Sequence of chain 6.B:
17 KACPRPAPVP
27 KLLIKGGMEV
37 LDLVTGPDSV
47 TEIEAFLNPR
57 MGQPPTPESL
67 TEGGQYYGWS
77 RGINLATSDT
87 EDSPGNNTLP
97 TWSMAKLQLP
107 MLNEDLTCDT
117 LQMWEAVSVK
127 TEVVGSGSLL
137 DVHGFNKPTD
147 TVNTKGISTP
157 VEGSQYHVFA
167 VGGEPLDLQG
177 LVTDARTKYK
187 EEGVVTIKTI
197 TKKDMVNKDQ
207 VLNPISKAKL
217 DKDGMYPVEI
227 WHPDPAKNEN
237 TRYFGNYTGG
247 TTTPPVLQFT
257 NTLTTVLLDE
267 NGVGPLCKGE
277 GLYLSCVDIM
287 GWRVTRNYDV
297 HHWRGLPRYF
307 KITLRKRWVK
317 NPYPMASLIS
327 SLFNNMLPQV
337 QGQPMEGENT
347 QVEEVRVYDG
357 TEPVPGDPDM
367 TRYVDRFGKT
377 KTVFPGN

This protein binds this small molecule.
Small molecule (SMILES): CC(=O)N[C@H]1[C@H]([C@H](O)[C@H](O)CO)O[C@@](O[C@H]2[C@@H](O)[C@@H](CO)O[C@@H](O[C@H]3[C@H](O)[C@@H](O)[C@H](O)O[C@@H]3CO)[C@@H]2O)(C(=O)O)C[C@@H]1O

Sequence of chain 6.A:
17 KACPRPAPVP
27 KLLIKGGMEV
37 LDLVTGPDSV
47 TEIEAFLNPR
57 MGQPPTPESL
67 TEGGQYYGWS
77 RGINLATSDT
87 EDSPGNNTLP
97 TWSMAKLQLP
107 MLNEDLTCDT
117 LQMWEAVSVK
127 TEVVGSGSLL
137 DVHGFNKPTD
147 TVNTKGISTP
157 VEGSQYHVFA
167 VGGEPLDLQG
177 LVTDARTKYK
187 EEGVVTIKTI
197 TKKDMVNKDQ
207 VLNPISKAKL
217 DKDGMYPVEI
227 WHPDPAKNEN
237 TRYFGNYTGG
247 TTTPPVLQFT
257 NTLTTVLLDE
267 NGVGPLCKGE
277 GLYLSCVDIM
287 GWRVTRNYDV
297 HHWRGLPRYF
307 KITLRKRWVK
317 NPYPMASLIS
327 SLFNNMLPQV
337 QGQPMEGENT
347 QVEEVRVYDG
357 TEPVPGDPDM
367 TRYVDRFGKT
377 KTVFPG

Binding-site contacts:
Ligand atom O4 contacts residue TYR72 of chain 6.A at 4.2 Å.
Ligand atom O8 contacts residue TYR72 of chain 6.A at 3.9 Å.
Ligand atom O4 contacts residue THR291 of chain 6.A at 3.5 Å.
Ligand atom O4 contacts residue ASN80 of chain 6.A at 4.1 Å.
Ligand atom O4 contacts residue GLY78 of chain 6.A at 3.3 Å.
Ligand atom C10 contacts residue TYR72 of chain 6.A at 3.8 Å (hydrophobic).
Ligand atom C6 contacts residue TYR72 of chain 6.A at 3.9 Å (hydrophobic).
Ligand atom C11 contacts residue TYR72 of chain 6.A at 3.9 Å (hydrophobic).
Ligand atom O4 contacts residue VAL296 of chain 6.A at 3.7 Å.
Ligand atom O1B contacts residue ARG77 of chain 6.A at 3.0 Å (salt-bridge).
Ligand atom C11 contacts residue ASP85 of chain 6.B at 3.5 Å.
Ligand atom C5 contacts residue TYR72 of chain 6.A at 3.7 Å (hydrophobic).
Ligand atom C3 contacts residue GLY78 of chain 6.A at 3.7 Å.
Ligand atom C6 contacts residue THR94 of chain 6.A at 3.9 Å.
Ligand atom O1A contacts residue GLY78 of chain 6.A at 3.4 Å (h-bond).
Ligand atom C1 contacts residue ARG77 of chain 6.A at 3.5 Å.
Ligand atom C5 contacts residue ASN93 of chain 6.A at 3.6 Å.
Ligand atom C6 contacts residue ASN93 of chain 6.A at 3.1 Å.
Ligand atom O3 contacts residue GLY78 of chain 6.A at 3.6 Å.
Ligand atom C2 contacts residue GLY78 of chain 6.A at 4.1 Å.
Ligand atom O1B contacts residue TYR72 of chain 6.A at 4.1 Å.
Ligand atom C3 contacts residue GLY78 of chain 6.A at 4.2 Å.
Ligand atom O6 contacts residue ASN93 of chain 6.A at 2.9 Å (h-bond).
Ligand atom C3 contacts residue VAL296 of chain 6.A at 3.4 Å (hydrophobic).
Ligand atom C1 contacts residue GLY78 of chain 6.A at 4.2 Å.
Ligand atom O4 contacts residue HIS298 of chain 6.A at 2.7 Å (h-bond).
Ligand atom O4 contacts residue ILE79 of chain 6.A at 3.7 Å.
Ligand atom C4 contacts residue GLY78 of chain 6.A at 3.6 Å.
Ligand atom O10 contacts residue ASN293 of chain 6.A at 4.3 Å.
Ligand atom C4 contacts residue TYR72 of chain 6.A at 3.7 Å (hydrophobic).
Ligand atom C1 contacts residue TYR72 of chain 6.A at 4.1 Å (hydrophobic).
Ligand atom C3 contacts residue ARG77 of chain 6.A at 3.8 Å.
Ligand atom O1A contacts residue TYR72 of chain 6.A at 3.7 Å.
Ligand atom C3 contacts residue HIS298 of chain 6.A at 4.1 Å.
Ligand atom O8 contacts residue ARG77 of chain 6.A at 3.3 Å (salt-bridge).
Ligand atom C4 contacts residue ARG77 of chain 6.A at 4.3 Å.
Ligand atom N5 contacts residue TYR72 of chain 6.A at 2.9 Å (h-bond).
Ligand atom C4 contacts residue HIS298 of chain 6.A at 3.6 Å.
Ligand atom C4 contacts residue VAL296 of chain 6.A at 4.2 Å (hydrophobic).
Ligand atom O1A contacts residue ARG77 of chain 6.A at 3.1 Å.